The small molecule below binds the protein below.
Small molecule (SMILES): Nc1ncnc2c1ncn2[C@H]1C[C@H](O)[C@@H](COP(=O)(O)O)O1

Sequence of chain 55.A:
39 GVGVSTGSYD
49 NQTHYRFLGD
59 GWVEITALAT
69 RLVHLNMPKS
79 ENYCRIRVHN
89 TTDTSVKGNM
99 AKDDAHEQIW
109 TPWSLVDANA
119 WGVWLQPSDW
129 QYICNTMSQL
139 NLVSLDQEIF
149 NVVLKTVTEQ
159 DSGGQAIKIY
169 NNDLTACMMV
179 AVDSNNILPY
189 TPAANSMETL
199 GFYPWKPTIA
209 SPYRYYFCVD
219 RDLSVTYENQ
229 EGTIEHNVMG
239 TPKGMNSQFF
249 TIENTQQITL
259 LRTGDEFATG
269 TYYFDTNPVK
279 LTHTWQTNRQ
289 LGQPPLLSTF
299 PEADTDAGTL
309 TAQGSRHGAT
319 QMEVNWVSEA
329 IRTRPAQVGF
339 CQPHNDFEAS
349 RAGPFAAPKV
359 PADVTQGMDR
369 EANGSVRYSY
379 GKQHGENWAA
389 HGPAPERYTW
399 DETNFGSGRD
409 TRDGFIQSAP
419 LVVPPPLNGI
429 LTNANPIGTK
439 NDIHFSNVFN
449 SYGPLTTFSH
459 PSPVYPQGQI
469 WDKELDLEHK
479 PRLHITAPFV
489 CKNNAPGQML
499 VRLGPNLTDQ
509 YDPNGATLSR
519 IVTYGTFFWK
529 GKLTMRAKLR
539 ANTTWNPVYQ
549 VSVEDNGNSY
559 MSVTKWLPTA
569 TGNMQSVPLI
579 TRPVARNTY

Binding-site contacts:
Ligand atom P contacts residue ASP273 of chain 55.A at 2.8 Å.
Ligand atom C5' contacts residue ASN491 of chain 55.A at 4.0 Å.
Ligand atom OP1 contacts residue PHE272 of chain 55.A at 3.4 Å.
Ligand atom O5' contacts residue ASN491 of chain 55.A at 3.5 Å (h-bond).
Ligand atom P contacts residue ASN491 of chain 55.A at 3.0 Å.
Ligand atom OP1 contacts residue ASN491 of chain 55.A at 3.6 Å.
Ligand atom OP1 contacts residue ASP273 of chain 55.A at 3.3 Å.
Ligand atom OP2 contacts residue ASN491 of chain 55.A at 1.7 Å (h-bond).
Ligand atom OP1 contacts residue TYR271 of chain 55.A at 3.1 Å (h-bond).
Ligand atom OP2 contacts residue ASP273 of chain 55.A at 2.4 Å.
Ligand atom C5' contacts residue ASP273 of chain 55.A at 3.8 Å.
Ligand atom P contacts residue PHE272 of chain 55.A at 4.3 Å.
Ligand atom O5' contacts residue ASP273 of chain 55.A at 4.1 Å.
Ligand atom P contacts residue TYR271 of chain 55.A at 4.5 Å.